Binding-site contacts:
Ligand atom C14 contacts residue GLY122 of chain 1.B at 4.0 Å.
Ligand atom C6 contacts residue PHE124 of chain 1.B at 4.0 Å (hydrophobic).
Ligand atom C19 contacts residue PHE108 of chain 1.B at 4.0 Å (hydrophobic).
Ligand atom O1 contacts residue GLN118 of chain 1.B at 3.5 Å (h-bond).
Ligand atom C18 contacts residue VAL50 of chain 1.B at 3.9 Å (hydrophobic).
Ligand atom C17 contacts residue PHE124 of chain 1.B at 3.7 Å (hydrophobic).
Ligand atom C20 contacts residue LEU112 of chain 1.B at 4.0 Å (hydrophobic).
Ligand atom C8 contacts residue VAL50 of chain 1.B at 4.1 Å (hydrophobic).
Ligand atom C7 contacts residue VAL50 of chain 1.B at 4.0 Å (hydrophobic).
Ligand atom C16 contacts residue LEU88 of chain 1.B at 4.0 Å (hydrophobic).
Ligand atom C18 contacts residue VAL217 of chain 1.B at 4.0 Å (hydrophobic).
Ligand atom C16 contacts residue SER54 of chain 1.B at 3.9 Å.
Ligand atom C15 contacts residue GLY122 of chain 1.B at 3.5 Å.
Ligand atom C14 contacts residue GLY123 of chain 1.B at 3.4 Å.
Ligand atom O1 contacts residue LEU114 of chain 1.B at 4.1 Å.
Ligand atom C18 contacts residue ARG216 of chain 1.B at 4.0 Å.
Ligand atom C14 contacts residue LEU114 of chain 1.B at 4.1 Å (hydrophobic).
Ligand atom C15 contacts residue GLY123 of chain 1.B at 3.9 Å.
Ligand atom O2 contacts residue GLY122 of chain 1.B at 4.1 Å.
Ligand atom C20 contacts residue ARG49 of chain 1.B at 3.4 Å.
Ligand atom C4 contacts residue ARG216 of chain 1.B at 3.8 Å.
Ligand atom C19 contacts residue SER54 of chain 1.B at 4.0 Å.
Ligand atom O1 contacts residue GLY122 of chain 1.B at 3.2 Å.
Ligand atom C10 contacts residue VAL50 of chain 1.B at 3.8 Å (hydrophobic).
Ligand atom C19 contacts residue VAL50 of chain 1.B at 3.4 Å (hydrophobic).
Ligand atom C9 contacts residue PHE108 of chain 1.B at 3.8 Å (hydrophobic).
Ligand atom C10 contacts residue PHE108 of chain 1.B at 3.5 Å (hydrophobic).
Ligand atom C2 contacts residue LEU88 of chain 1.B at 4.0 Å (hydrophobic).
Ligand atom O2 contacts residue ARG49 of chain 1.B at 3.8 Å.
Ligand atom C8 contacts residue PHE124 of chain 1.B at 3.6 Å (hydrophobic).
Ligand atom C11 contacts residue LEU53 of chain 1.B at 3.8 Å (hydrophobic).
Ligand atom C11 contacts residue PHE108 of chain 1.B at 3.7 Å (hydrophobic).
Ligand atom C19 contacts residue LEU53 of chain 1.B at 4.0 Å (hydrophobic).
Ligand atom C18 contacts residue GLY123 of chain 1.B at 3.9 Å.
Ligand atom C3 contacts residue GLY213 of chain 1.B at 3.8 Å.
Ligand atom C4 contacts residue PHE124 of chain 1.B at 4.0 Å (hydrophobic).
Ligand atom C9 contacts residue VAL50 of chain 1.B at 3.6 Å (hydrophobic).
Ligand atom O1 contacts residue GLY123 of chain 1.B at 3.9 Å.
Ligand atom C7 contacts residue PHE124 of chain 1.B at 4.1 Å (hydrophobic).
Ligand atom C4 contacts residue GLY213 of chain 1.B at 4.0 Å.

A protein and the small-molecule ligand that binds it are described below.
Small molecule (SMILES): CC1=C(/C=C/C(C)=C/C=C/C(C)=C/C(=O)O)C(C)(C)CCC1

Sequence of chain 1.B:
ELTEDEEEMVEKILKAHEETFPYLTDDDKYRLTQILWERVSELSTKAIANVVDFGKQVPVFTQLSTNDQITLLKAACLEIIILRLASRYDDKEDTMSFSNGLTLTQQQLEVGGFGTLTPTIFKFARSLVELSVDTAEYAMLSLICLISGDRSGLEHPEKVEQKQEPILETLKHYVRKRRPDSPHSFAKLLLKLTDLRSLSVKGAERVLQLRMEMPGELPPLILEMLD